Binding-site contacts:
Ligand atom C6' contacts residue GLY261 of chain 1.A at 3.9 Å.
Ligand atom O3 contacts residue GLY259 of chain 1.A at 4.0 Å.
Ligand atom O2 contacts residue MET258 of chain 1.A at 3.7 Å.
Ligand atom C3' contacts residue LEU415 of chain 1.A at 3.9 Å (hydrophobic).
Ligand atom C3 contacts residue LEU415 of chain 1.A at 3.7 Å (hydrophobic).
Ligand atom C2 contacts residue LEU415 of chain 1.A at 3.1 Å (hydrophobic).
Ligand atom C1 contacts residue ARG235 of chain 1.A at 4.0 Å.
Ligand atom O1 contacts residue MET258 of chain 1.A at 3.2 Å.
Ligand atom C3' contacts residue MET416 of chain 1.A at 4.1 Å (hydrophobic).
Ligand atom O2 contacts residue ARG80 of chain 1.A at 3.4 Å (salt-bridge).
Ligand atom C2' contacts residue LEU415 of chain 1.A at 3.5 Å (hydrophobic).
Ligand atom C6' contacts residue LEU415 of chain 1.A at 3.5 Å (hydrophobic).
Ligand atom O3 contacts residue LEU415 of chain 1.A at 2.9 Å (h-bond).
Ligand atom C1 contacts residue ARG80 of chain 1.A at 3.7 Å.
Ligand atom C3' contacts residue ARG234 of chain 1.A at 3.5 Å.
Ligand atom C5' contacts residue ARG234 of chain 1.A at 3.7 Å.
Ligand atom C2 contacts residue MET258 of chain 1.A at 3.6 Å (hydrophobic).
Ligand atom C5' contacts residue GLY414 of chain 1.A at 3.6 Å.
Ligand atom C1 contacts residue MET416 of chain 1.A at 4.0 Å (hydrophobic).
Ligand atom C4' contacts residue LEU415 of chain 1.A at 3.7 Å (hydrophobic).
Ligand atom C3 contacts residue LEU262 of chain 1.A at 4.0 Å (hydrophobic).
Ligand atom O1 contacts residue ARG80 of chain 1.A at 3.1 Å (salt-bridge).
Ligand atom C3' contacts residue ARG80 of chain 1.A at 4.0 Å.
Ligand atom C6' contacts residue LEU262 of chain 1.A at 3.9 Å (hydrophobic).
Ligand atom C4' contacts residue ARG234 of chain 1.A at 3.3 Å.
Ligand atom O2 contacts residue ARG235 of chain 1.A at 2.9 Å (salt-bridge).
Ligand atom O1 contacts residue ALA417 of chain 1.A at 3.0 Å (h-bond).
Ligand atom O1 contacts residue LEU415 of chain 1.A at 3.8 Å.
Ligand atom C4' contacts residue GLY414 of chain 1.A at 3.9 Å.
Ligand atom C1 contacts residue MET258 of chain 1.A at 3.5 Å (hydrophobic).
Ligand atom O3 contacts residue ARG260 of chain 1.A at 3.0 Å (salt-bridge).
Ligand atom C2' contacts residue ARG234 of chain 1.A at 4.0 Å.
Ligand atom C2 contacts residue ARG260 of chain 1.A at 4.0 Å.
Ligand atom C1' contacts residue LEU415 of chain 1.A at 3.2 Å (hydrophobic).
Ligand atom C5' contacts residue LEU415 of chain 1.A at 3.4 Å (hydrophobic).
Ligand atom C4' contacts residue LEU395 of chain 1.A at 3.9 Å (hydrophobic).
Ligand atom O1 contacts residue MET416 of chain 1.A at 3.4 Å.
Ligand atom C1 contacts residue LEU415 of chain 1.A at 3.7 Å (hydrophobic).
Ligand atom C5' contacts residue GLY261 of chain 1.A at 3.7 Å.
Ligand atom O3 contacts residue MET258 of chain 1.A at 2.9 Å (h-bond).

Sequence of chain 1.A:
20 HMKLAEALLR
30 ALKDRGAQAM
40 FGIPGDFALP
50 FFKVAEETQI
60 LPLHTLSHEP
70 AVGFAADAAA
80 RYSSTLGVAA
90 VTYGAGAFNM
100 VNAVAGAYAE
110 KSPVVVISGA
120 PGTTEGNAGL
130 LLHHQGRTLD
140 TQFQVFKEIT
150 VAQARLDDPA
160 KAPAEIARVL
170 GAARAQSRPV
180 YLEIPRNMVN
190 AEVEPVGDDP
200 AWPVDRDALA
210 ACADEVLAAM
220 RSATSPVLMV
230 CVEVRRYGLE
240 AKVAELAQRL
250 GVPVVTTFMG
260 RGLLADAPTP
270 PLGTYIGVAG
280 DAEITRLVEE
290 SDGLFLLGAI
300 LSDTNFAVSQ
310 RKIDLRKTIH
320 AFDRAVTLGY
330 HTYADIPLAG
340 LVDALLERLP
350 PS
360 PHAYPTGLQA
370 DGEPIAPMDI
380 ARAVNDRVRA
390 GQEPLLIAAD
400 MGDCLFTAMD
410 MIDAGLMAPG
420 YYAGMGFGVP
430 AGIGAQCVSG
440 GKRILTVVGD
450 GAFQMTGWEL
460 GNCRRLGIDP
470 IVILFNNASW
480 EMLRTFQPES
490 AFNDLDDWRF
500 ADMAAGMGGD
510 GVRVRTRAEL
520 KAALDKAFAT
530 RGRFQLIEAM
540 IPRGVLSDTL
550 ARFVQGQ

A small-molecule ligand and the protein it binds are described below.
Small molecule (SMILES): O=C(O)C(=O)Cc1ccccc1